Binding-site contacts:
Ligand atom C3 contacts residue BMA3 of chain 2.B at 2.9 Å.
Ligand atom O5 contacts residue THR310 of chain 4.A at 4.5 Å.
Ligand atom C2 contacts residue BMA3 of chain 2.B at 2.8 Å.
Ligand atom O2 contacts residue BMA3 of chain 2.B at 4.2 Å.
Ligand atom C4 contacts residue THR310 of chain 4.A at 4.1 Å.
Ligand atom C4 contacts residue BMA3 of chain 2.B at 3.5 Å.
Ligand atom C5 contacts residue BMA3 of chain 2.B at 3.0 Å.
Ligand atom C6 contacts residue THR310 of chain 4.A at 4.2 Å.
Ligand atom C5 contacts residue THR310 of chain 4.A at 3.6 Å.
Ligand atom C6 contacts residue BMA3 of chain 2.B at 4.3 Å.
Ligand atom C6 contacts residue PRO309 of chain 4.A at 3.7 Å (hydrophobic).
Ligand atom O3 contacts residue BMA3 of chain 2.B at 4.2 Å.
Ligand atom O4 contacts residue THR310 of chain 4.A at 3.7 Å.
Ligand atom C3 contacts residue THR310 of chain 4.A at 4.3 Å.
Ligand atom O4 contacts residue BMA3 of chain 2.B at 4.4 Å.
Ligand atom C5 contacts residue PRO309 of chain 4.A at 4.2 Å (hydrophobic).
Ligand atom O5 contacts residue BMA3 of chain 2.B at 2.4 Å (h-bond).
Ligand atom C1 contacts residue BMA3 of chain 2.B at 3.0 Å.

Sequence of chain 4.A:
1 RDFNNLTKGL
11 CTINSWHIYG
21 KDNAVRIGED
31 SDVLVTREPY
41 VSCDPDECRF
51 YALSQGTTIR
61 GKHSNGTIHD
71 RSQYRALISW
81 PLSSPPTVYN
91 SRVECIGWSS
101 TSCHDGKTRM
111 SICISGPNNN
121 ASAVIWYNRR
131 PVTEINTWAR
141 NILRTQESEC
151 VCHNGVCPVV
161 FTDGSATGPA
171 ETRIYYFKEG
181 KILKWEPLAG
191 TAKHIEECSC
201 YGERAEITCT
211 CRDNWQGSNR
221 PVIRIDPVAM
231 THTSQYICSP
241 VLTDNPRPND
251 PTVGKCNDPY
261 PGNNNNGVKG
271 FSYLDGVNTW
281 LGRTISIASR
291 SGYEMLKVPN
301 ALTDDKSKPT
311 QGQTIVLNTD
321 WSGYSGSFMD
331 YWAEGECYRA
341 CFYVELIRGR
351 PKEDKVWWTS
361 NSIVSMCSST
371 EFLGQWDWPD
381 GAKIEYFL

The protein below binds the small molecule below.
Small molecule (SMILES): OC[C@H]1O[C@H](O)[C@@H](O)[C@@H](O)[C@@H]1O